Sequence of chain 1.B:
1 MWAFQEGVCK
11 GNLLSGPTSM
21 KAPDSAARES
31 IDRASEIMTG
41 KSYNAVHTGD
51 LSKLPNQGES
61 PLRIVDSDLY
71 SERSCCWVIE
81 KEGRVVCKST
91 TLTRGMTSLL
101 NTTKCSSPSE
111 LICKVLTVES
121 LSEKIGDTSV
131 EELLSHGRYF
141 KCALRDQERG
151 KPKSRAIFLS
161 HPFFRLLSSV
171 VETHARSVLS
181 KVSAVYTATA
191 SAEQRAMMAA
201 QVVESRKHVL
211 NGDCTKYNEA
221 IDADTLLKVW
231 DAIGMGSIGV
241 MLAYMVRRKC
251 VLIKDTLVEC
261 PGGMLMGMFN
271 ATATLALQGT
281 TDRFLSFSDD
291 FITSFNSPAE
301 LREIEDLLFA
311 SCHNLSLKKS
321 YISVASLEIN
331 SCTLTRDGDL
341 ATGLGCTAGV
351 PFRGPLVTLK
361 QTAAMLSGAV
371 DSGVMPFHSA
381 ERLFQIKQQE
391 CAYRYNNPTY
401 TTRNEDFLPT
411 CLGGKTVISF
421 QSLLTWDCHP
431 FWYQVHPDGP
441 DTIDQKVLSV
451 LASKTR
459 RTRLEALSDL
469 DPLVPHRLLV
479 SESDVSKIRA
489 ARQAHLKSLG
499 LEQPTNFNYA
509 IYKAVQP

Binding-site contacts:
Ligand atom O7 contacts residue MG1 of chain 1.J at 3.5 Å.
Ligand atom N3 contacts residue ARG155 of chain 1.B at 3.6 Å (salt-bridge).
Ligand atom P2 contacts residue LYS216 of chain 1.B at 3.8 Å.
Ligand atom O8 contacts residue ASP213 of chain 1.B at 3.2 Å (salt-bridge).
Ligand atom O11 contacts residue ARG155 of chain 1.B at 2.7 Å (salt-bridge).
Ligand atom C4 contacts residue ARG155 of chain 1.B at 3.7 Å.
Ligand atom O7 contacts residue LYS216 of chain 1.B at 3.5 Å (salt-bridge).
Ligand atom O8 contacts residue MG1 of chain 1.J at 1.9 Å.
Ligand atom O5 contacts residue TYR217 of chain 1.B at 3.4 Å (h-bond).
Ligand atom O13 contacts residue MET266 of chain 1.B at 3.8 Å.
Ligand atom O8 contacts residue CYS214 of chain 1.B at 3.0 Å (h-bond).
Ligand atom O12 contacts residue ASN218 of chain 1.B at 2.9 Å (h-bond).
Ligand atom C6 contacts residue MET266 of chain 1.B at 3.8 Å (hydrophobic).
Ligand atom O6 contacts residue ASP289 of chain 1.B at 3.1 Å (salt-bridge).
Ligand atom P2 contacts residue MG1 of chain 1.J at 3.5 Å.
Ligand atom O10 contacts residue LYS151 of chain 1.B at 3.9 Å.
Ligand atom O3 contacts residue ASP289 of chain 1.B at 3.9 Å.
Ligand atom N4 contacts residue MG1 of chain 1.J at 3.8 Å.
Ligand atom N3 contacts residue GLU148 of chain 1.B at 3.4 Å (salt-bridge).
Ligand atom O6 contacts residue MG1 of chain 1.J at 2.6 Å.
Ligand atom O6 contacts residue TYR217 of chain 1.B at 3.6 Å.
Ligand atom O4 contacts residue ASP289 of chain 1.B at 3.2 Å (salt-bridge).
Ligand atom C7 contacts residue MET266 of chain 1.B at 4.0 Å (hydrophobic).
Ligand atom O9 contacts residue THR215 of chain 1.B at 3.3 Å (h-bond).
Ligand atom O6 contacts residue LYS216 of chain 1.B at 3.8 Å.
Ligand atom O4 contacts residue MG1 of chain 1.J at 2.2 Å.
Ligand atom O6 contacts residue CYS214 of chain 1.B at 3.0 Å (h-bond).
Ligand atom C1 contacts residue ARG155 of chain 1.B at 3.4 Å.
Ligand atom O8 contacts residue THR215 of chain 1.B at 3.8 Å.
Ligand atom C2 contacts residue ARG155 of chain 1.B at 3.8 Å.
Ligand atom O7 contacts residue THR215 of chain 1.B at 4.0 Å.
Ligand atom O10 contacts residue MG1 of chain 1.J at 3.8 Å.
Ligand atom O13 contacts residue GLY267 of chain 1.B at 3.1 Å (h-bond).
Ligand atom P1 contacts residue MG1 of chain 1.J at 3.5 Å.
Ligand atom C6 contacts residue GLY267 of chain 1.B at 3.9 Å.
Ligand atom O1 contacts residue MET266 of chain 1.B at 3.7 Å.
Ligand atom O11 contacts residue LYS151 of chain 1.B at 3.8 Å.
Ligand atom O5 contacts residue LYS216 of chain 1.B at 3.4 Å (salt-bridge).
Ligand atom P3 contacts residue MG1 of chain 1.J at 3.1 Å.
Ligand atom C9 contacts residue ASP289 of chain 1.B at 3.0 Å.

The protein below binds the small molecule below.
Small molecule (SMILES): Nc1ccn([C@@H]2O[C@H](COP(=O)(O)NP(=O)(O)OP(=O)(O)O)[C@@H](O)[C@H]2O)c(=O)n1